Sequence of chain 1.B:
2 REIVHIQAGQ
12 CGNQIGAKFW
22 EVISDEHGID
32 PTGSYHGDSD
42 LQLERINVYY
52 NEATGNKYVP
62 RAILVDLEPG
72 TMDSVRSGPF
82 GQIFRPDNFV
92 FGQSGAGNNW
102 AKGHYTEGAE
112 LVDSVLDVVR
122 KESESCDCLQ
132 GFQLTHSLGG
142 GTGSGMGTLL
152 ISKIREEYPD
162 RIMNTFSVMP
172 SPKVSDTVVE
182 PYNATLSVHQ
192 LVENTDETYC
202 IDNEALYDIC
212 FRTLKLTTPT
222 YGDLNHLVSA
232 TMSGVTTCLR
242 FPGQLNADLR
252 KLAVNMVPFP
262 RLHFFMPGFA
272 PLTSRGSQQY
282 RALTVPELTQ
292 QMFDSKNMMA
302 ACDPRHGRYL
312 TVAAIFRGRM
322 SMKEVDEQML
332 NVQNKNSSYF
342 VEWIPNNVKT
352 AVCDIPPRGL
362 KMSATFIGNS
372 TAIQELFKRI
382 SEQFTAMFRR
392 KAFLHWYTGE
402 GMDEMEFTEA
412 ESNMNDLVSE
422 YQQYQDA

A small-molecule ligand and the protein it binds are described below.
Small molecule (SMILES): COc1cc(C(=O)c2cnc(-c3c[nH]c4cccc(C)c34)[nH]2)cc(OC)c1OC

Binding-site contacts:
Ligand atom C36 contacts residue ASN256 of chain 1.B at 3.6 Å.
Ligand atom C36 contacts residue LYS350 of chain 1.B at 3.7 Å.
Ligand atom C15 contacts residue LEU240 of chain 1.B at 3.5 Å (hydrophobic).
Ligand atom C36 contacts residue ALA180 of chain 1.A at 3.5 Å (hydrophobic).
Ligand atom N31 contacts residue ASN256 of chain 1.B at 3.2 Å (h-bond).
Ligand atom C33 contacts residue LYS350 of chain 1.B at 3.4 Å.
Ligand atom C29 contacts residue THR179 of chain 1.A at 3.8 Å.
Ligand atom C28 contacts residue LEU246 of chain 1.B at 3.8 Å (hydrophobic).
Ligand atom C35 contacts residue ASN256 of chain 1.B at 3.5 Å.
Ligand atom C36 contacts residue THR179 of chain 1.A at 3.3 Å.
Ligand atom C42 contacts residue ASN348 of chain 1.B at 3.4 Å.
Ligand atom O02 contacts residue ALA314 of chain 1.B at 3.7 Å.
Ligand atom C42 contacts residue LYS350 of chain 1.B at 3.7 Å.
Ligand atom C09 contacts residue VAL236 of chain 1.B at 3.5 Å (hydrophobic).
Ligand atom C15 contacts residue ASP249 of chain 1.B at 3.6 Å.
Ligand atom C44 contacts residue LYS350 of chain 1.B at 3.7 Å.
Ligand atom C19 contacts residue ALA248 of chain 1.B at 3.6 Å (hydrophobic).
Ligand atom N38 contacts residue VAL181 of chain 1.A at 3.7 Å.
Ligand atom C09 contacts residue CYS239 of chain 1.B at 3.6 Å (hydrophobic).
Ligand atom N38 contacts residue LYS350 of chain 1.B at 3.8 Å.
Ligand atom O08 contacts residue VAL236 of chain 1.B at 3.7 Å.
Ligand atom C26 contacts residue ASN256 of chain 1.B at 3.4 Å.
Ligand atom C33 contacts residue ASN256 of chain 1.B at 3.5 Å.
Ligand atom C44 contacts residue VAL313 of chain 1.B at 3.4 Å (hydrophobic).
Ligand atom C13 contacts residue LEU253 of chain 1.B at 3.8 Å (hydrophobic).
Ligand atom C46 contacts residue ASN256 of chain 1.B at 3.7 Å.
Ligand atom N31 contacts residue THR179 of chain 1.A at 2.9 Å (h-bond).
Ligand atom C40 contacts residue LYS350 of chain 1.B at 3.6 Å.
Ligand atom C42 contacts residue VAL313 of chain 1.B at 3.4 Å (hydrophobic).
Ligand atom C46 contacts residue LYS350 of chain 1.B at 3.5 Å.
Ligand atom C29 contacts residue ASN256 of chain 1.B at 3.8 Å.
Ligand atom C07 contacts residue LEU253 of chain 1.B at 3.8 Å (hydrophobic).
Ligand atom N31 contacts residue LEU246 of chain 1.B at 3.8 Å.
Ligand atom O25 contacts residue LYS252 of chain 1.B at 3.7 Å.
Ligand atom C34 contacts residue LYS350 of chain 1.B at 3.4 Å.
Ligand atom O25 contacts residue ASP249 of chain 1.B at 3.5 Å (salt-bridge).
Ligand atom O25 contacts residue ALA248 of chain 1.B at 3.2 Å.
Ligand atom C44 contacts residue MET257 of chain 1.B at 3.8 Å (hydrophobic).
Ligand atom C03 contacts residue ALA352 of chain 1.B at 3.8 Å (hydrophobic).
Ligand atom C35 contacts residue LYS350 of chain 1.B at 3.7 Å.

Sequence of chain 1.A:
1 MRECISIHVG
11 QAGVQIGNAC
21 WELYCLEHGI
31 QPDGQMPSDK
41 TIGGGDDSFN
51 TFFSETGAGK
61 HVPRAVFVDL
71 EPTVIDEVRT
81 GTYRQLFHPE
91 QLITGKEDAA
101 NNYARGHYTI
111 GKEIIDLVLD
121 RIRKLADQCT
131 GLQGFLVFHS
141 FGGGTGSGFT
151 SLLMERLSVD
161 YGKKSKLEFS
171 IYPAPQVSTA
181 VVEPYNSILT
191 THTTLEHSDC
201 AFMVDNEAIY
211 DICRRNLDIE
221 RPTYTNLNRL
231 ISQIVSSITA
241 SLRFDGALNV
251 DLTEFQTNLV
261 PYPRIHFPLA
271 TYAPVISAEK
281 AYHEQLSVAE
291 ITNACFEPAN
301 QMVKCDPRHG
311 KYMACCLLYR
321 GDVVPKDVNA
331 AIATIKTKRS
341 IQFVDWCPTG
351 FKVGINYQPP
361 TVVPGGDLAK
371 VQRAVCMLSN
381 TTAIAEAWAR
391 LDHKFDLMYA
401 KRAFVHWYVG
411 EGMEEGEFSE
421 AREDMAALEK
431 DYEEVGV